A protein and the small-molecule ligand that binds it are described below.
Small molecule (SMILES): CC(=O)N[C@@H]1[C@@H](O)[C@H](O)[C@@H](CO)O[C@H]1O

Sequence of chain 37.D:
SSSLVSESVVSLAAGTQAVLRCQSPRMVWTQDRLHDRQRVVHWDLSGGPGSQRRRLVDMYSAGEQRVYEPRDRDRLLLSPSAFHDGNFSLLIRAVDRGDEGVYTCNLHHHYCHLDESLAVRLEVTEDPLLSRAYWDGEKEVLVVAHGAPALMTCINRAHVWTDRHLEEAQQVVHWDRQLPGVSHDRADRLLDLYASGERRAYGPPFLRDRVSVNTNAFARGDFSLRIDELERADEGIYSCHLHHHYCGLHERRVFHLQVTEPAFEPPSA

Binding-site contacts:
Ligand atom O4 contacts residue LEU151 of chain 37.D at 3.3 Å.
Ligand atom C3 contacts residue ASN87 of chain 37.D at 3.8 Å.
Ligand atom O5 contacts residue SER89 of chain 37.D at 2.8 Å (h-bond).
Ligand atom C2 contacts residue ASN87 of chain 37.D at 2.4 Å.
Ligand atom C5 contacts residue LEU151 of chain 37.D at 3.8 Å (hydrophobic).
Ligand atom C6 contacts residue LEU151 of chain 37.D at 3.7 Å (hydrophobic).
Ligand atom N2 contacts residue ILE155 of chain 37.D at 4.1 Å.
Ligand atom O5 contacts residue ASN87 of chain 37.D at 2.3 Å (h-bond).
Ligand atom C8 contacts residue ILE155 of chain 37.D at 3.7 Å (hydrophobic).
Ligand atom O6 contacts residue LEU151 of chain 37.D at 3.4 Å.
Ligand atom C1 contacts residue ASN87 of chain 37.D at 1.4 Å.
Ligand atom C3 contacts residue LEU151 of chain 37.D at 4.2 Å (hydrophobic).
Ligand atom C7 contacts residue ASN87 of chain 37.D at 3.8 Å.
Ligand atom C5 contacts residue ASN87 of chain 37.D at 3.7 Å.
Ligand atom C5 contacts residue SER89 of chain 37.D at 3.3 Å.
Ligand atom C4 contacts residue LEU151 of chain 37.D at 4.0 Å (hydrophobic).
Ligand atom C1 contacts residue SER89 of chain 37.D at 3.3 Å.
Ligand atom N2 contacts residue ASN87 of chain 37.D at 2.9 Å (h-bond).
Ligand atom C7 contacts residue ILE155 of chain 37.D at 4.3 Å (hydrophobic).
Ligand atom O6 contacts residue SER89 of chain 37.D at 2.8 Å (h-bond).
Ligand atom C4 contacts residue ASN87 of chain 37.D at 4.2 Å.
Ligand atom O6 contacts residue LEU91 of chain 37.D at 4.0 Å.
Ligand atom C6 contacts residue LEU91 of chain 37.D at 4.2 Å (hydrophobic).
Ligand atom O7 contacts residue ASN87 of chain 37.D at 4.1 Å.
Ligand atom C6 contacts residue SER89 of chain 37.D at 3.6 Å.